This protein binds this small molecule.
Small molecule (SMILES): Nc1nnc(N)c2[nH]cnc12

Sequence of chain 2.B:
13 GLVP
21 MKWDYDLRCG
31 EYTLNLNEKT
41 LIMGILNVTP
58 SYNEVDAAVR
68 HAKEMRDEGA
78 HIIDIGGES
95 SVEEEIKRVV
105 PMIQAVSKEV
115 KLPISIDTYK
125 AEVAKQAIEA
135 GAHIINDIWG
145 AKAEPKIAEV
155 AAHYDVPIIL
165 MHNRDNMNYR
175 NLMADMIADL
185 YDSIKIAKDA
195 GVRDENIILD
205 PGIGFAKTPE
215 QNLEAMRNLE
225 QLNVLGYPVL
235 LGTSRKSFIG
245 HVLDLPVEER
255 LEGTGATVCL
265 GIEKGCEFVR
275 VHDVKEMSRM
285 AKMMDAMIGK

Binding-site contacts:
Ligand atom C4 contacts residue ARG274 of chain 2.B at 3.2 Å.
Ligand atom N1 contacts residue ASN140 of chain 2.B at 3.1 Å (h-bond).
Ligand atom N7 contacts residue ASP204 of chain 2.B at 3.1 Å (salt-bridge).
Ligand atom C6 contacts residue ASN140 of chain 2.B at 3.5 Å.
Ligand atom N1 contacts residue ARG274 of chain 2.B at 3.8 Å.
Ligand atom C8 contacts residue PHE209 of chain 2.B at 4.0 Å (hydrophobic).
Ligand atom N11 contacts residue ARG274 of chain 2.B at 3.6 Å.
Ligand atom C8 contacts residue GLY236 of chain 2.B at 3.4 Å.
Ligand atom C8 contacts residue LYS240 of chain 2.B at 3.2 Å.
Ligand atom C5 contacts residue MET165 of chain 2.B at 3.9 Å (hydrophobic).
Ligand atom N2 contacts residue ASN140 of chain 2.B at 4.1 Å.
Ligand atom N11 contacts residue SO41 of chain 2.J at 3.2 Å (h-bond).
Ligand atom C4 contacts residue MET165 of chain 2.B at 4.1 Å (hydrophobic).
Ligand atom N10 contacts residue ARG274 of chain 2.B at 4.0 Å.
Ligand atom C3 contacts residue ARG274 of chain 2.B at 3.4 Å.
Ligand atom N9 contacts residue ARG274 of chain 2.B at 3.5 Å (salt-bridge).
Ligand atom C3 contacts residue ILE142 of chain 2.B at 3.7 Å (hydrophobic).
Ligand atom C5 contacts residue ASP204 of chain 2.B at 3.7 Å.
Ligand atom C6 contacts residue ARG274 of chain 2.B at 3.8 Å.
Ligand atom N11 contacts residue ASP121 of chain 2.B at 4.0 Å.
Ligand atom N1 contacts residue ASP121 of chain 2.B at 3.8 Å.
Ligand atom N10 contacts residue ASP204 of chain 2.B at 3.0 Å (salt-bridge).
Ligand atom N7 contacts residue MET165 of chain 2.B at 3.8 Å.
Ligand atom C8 contacts residue ARG274 of chain 2.B at 4.0 Å.
Ligand atom C5 contacts residue ARG274 of chain 2.B at 3.7 Å.
Ligand atom N11 contacts residue PHE209 of chain 2.B at 3.9 Å.
Ligand atom N2 contacts residue ILE142 of chain 2.B at 3.4 Å.
Ligand atom N2 contacts residue ASP121 of chain 2.B at 3.0 Å (salt-bridge).
Ligand atom C6 contacts residue ASP204 of chain 2.B at 3.8 Å.
Ligand atom C8 contacts residue MET165 of chain 2.B at 4.0 Å (hydrophobic).
Ligand atom N9 contacts residue PHE209 of chain 2.B at 3.5 Å.
Ligand atom N7 contacts residue ARG274 of chain 2.B at 4.1 Å.
Ligand atom C3 contacts residue ASP121 of chain 2.B at 3.9 Å.
Ligand atom N1 contacts residue ILE142 of chain 2.B at 3.7 Å.
Ligand atom N7 contacts residue GLY236 of chain 2.B at 3.8 Å.
Ligand atom N10 contacts residue ASN140 of chain 2.B at 2.9 Å (h-bond).
Ligand atom C4 contacts residue LYS240 of chain 2.B at 3.9 Å.
Ligand atom N9 contacts residue LYS240 of chain 2.B at 2.7 Å (salt-bridge).
Ligand atom N2 contacts residue ARG274 of chain 2.B at 3.6 Å (salt-bridge).
Ligand atom N10 contacts residue LEU234 of chain 2.B at 3.6 Å.